Sequence of chain 25.A:
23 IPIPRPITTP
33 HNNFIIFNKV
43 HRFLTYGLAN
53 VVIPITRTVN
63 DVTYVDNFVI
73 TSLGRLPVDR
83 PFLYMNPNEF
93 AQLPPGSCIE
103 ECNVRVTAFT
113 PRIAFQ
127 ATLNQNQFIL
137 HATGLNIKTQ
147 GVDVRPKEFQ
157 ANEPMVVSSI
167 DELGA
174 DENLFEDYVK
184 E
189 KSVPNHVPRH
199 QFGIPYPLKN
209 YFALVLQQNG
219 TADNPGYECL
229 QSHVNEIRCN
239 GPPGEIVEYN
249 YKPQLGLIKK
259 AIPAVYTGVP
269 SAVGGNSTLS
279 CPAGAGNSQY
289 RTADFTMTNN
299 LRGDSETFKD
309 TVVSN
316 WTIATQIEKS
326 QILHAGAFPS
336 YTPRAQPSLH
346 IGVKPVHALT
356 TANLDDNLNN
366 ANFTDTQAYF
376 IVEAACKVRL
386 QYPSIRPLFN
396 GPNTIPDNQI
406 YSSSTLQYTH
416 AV

The protein below binds the small molecule below.
Small molecule (SMILES): Cc1cn([C@H]2C[C@H](O[P](=O)(O)OC[C@H]3O[C@@H](n4cc(C)c(=O)[nH]c4=O)C[C@@H]3O)[C@@H](CO[P](=O)(O)O[C@H]3C[C@H](n4ccc(=O)[nH]c4=O)O[C@@H]3COP(=O)=O)O2)c(=O)[nH]c1=O

Binding-site contacts:
Ligand atom OP1 contacts residue GLN252 of chain 25.A at 3.7 Å.
Ligand atom C3' contacts residue PHE333 of chain 25.A at 3.8 Å (hydrophobic).
Ligand atom C2' contacts residue LEU328 of chain 25.A at 3.7 Å (hydrophobic).
Ligand atom C1' contacts residue LEU328 of chain 25.A at 3.9 Å (hydrophobic).
Ligand atom C2' contacts residue PHE333 of chain 25.A at 2.9 Å (hydrophobic).
Ligand atom O5' contacts residue PHE333 of chain 25.A at 3.8 Å.
Ligand atom OP2 contacts residue PHE333 of chain 25.A at 3.3 Å.
Ligand atom C5' contacts residue GLN252 of chain 25.A at 3.4 Å.
Ligand atom C4 contacts residue GLY98 of chain 25.A at 3.2 Å.
Ligand atom O4 contacts residue GLY98 of chain 25.A at 2.8 Å (h-bond).
Ligand atom O2 contacts residue LEU328 of chain 25.A at 2.2 Å.
Ligand atom N1 contacts residue LEU328 of chain 25.A at 3.8 Å.
Ligand atom O4' contacts residue LEU328 of chain 25.A at 3.0 Å.
Ligand atom N3 contacts residue LEU328 of chain 25.A at 3.9 Å.
Ligand atom O4 contacts residue PRO334 of chain 25.A at 3.7 Å.
Ligand atom OP1 contacts residue ARG391 of chain 25.A at 3.8 Å.
Ligand atom C5' contacts residue PHE333 of chain 25.A at 3.2 Å (hydrophobic).
Ligand atom C6 contacts residue PHE333 of chain 25.A at 3.7 Å (hydrophobic).
Ligand atom O5' contacts residue LEU328 of chain 25.A at 3.6 Å.
Ligand atom C6 contacts residue GLY98 of chain 25.A at 4.1 Å.
Ligand atom C1' contacts residue PHE333 of chain 25.A at 3.1 Å (hydrophobic).
Ligand atom C4 contacts residue PRO334 of chain 25.A at 3.6 Å (hydrophobic).
Ligand atom C4' contacts residue GLN252 of chain 25.A at 3.5 Å.
Ligand atom N3 contacts residue PRO334 of chain 25.A at 3.5 Å.
Ligand atom C2 contacts residue LEU328 of chain 25.A at 3.0 Å (hydrophobic).
Ligand atom O4' contacts residue GLN252 of chain 25.A at 3.9 Å.
Ligand atom C5 contacts residue GLY98 of chain 25.A at 2.9 Å.
Ligand atom N1 contacts residue PHE333 of chain 25.A at 3.8 Å.
Ligand atom O2 contacts residue PRO334 of chain 25.A at 3.8 Å.
Ligand atom O3' contacts residue PHE333 of chain 25.A at 3.5 Å.
Ligand atom OP2 contacts residue GLU102 of chain 25.A at 3.5 Å (salt-bridge).
Ligand atom O4' contacts residue PRO334 of chain 25.A at 4.0 Å.
Ligand atom O4 contacts residue ALA259 of chain 25.A at 3.2 Å.
Ligand atom OP2 contacts residue GLN252 of chain 25.A at 4.1 Å.
Ligand atom OP2 contacts residue ARG391 of chain 25.A at 3.9 Å.
Ligand atom C4' contacts residue LEU328 of chain 25.A at 4.1 Å (hydrophobic).
Ligand atom P contacts residue PHE333 of chain 25.A at 3.8 Å.
Ligand atom C2 contacts residue PRO334 of chain 25.A at 3.7 Å (hydrophobic).
Ligand atom O5' contacts residue GLN252 of chain 25.A at 3.1 Å (h-bond).
Ligand atom C7 contacts residue TYR336 of chain 25.A at 3.6 Å (hydrophobic).